Binding-site contacts:
Ligand atom C2 contacts residue THR85 of chain 1.B at 4.1 Å.
Ligand atom O6 contacts residue PHE173 of chain 1.B at 3.1 Å.
Ligand atom C4 contacts residue THR85 of chain 1.B at 4.4 Å.
Ligand atom O5 contacts residue ASN175 of chain 1.B at 2.3 Å (h-bond).
Ligand atom O5 contacts residue THR85 of chain 1.B at 4.1 Å.
Ligand atom C5 contacts residue GLU174 of chain 1.B at 4.3 Å.
Ligand atom C6 contacts residue THR85 of chain 1.B at 4.2 Å.
Ligand atom C2 contacts residue ASN175 of chain 1.B at 2.5 Å.
Ligand atom O7 contacts residue ASN175 of chain 1.B at 3.7 Å.
Ligand atom C6 contacts residue GLU174 of chain 1.B at 4.1 Å.
Ligand atom O5 contacts residue GLU174 of chain 1.B at 3.2 Å (salt-bridge).
Ligand atom N2 contacts residue PRO86 of chain 1.B at 4.3 Å.
Ligand atom C7 contacts residue ASN175 of chain 1.B at 3.5 Å.
Ligand atom C3 contacts residue ASN175 of chain 1.B at 3.8 Å.
Ligand atom C8 contacts residue PRO86 of chain 1.B at 4.2 Å (hydrophobic).
Ligand atom C5 contacts residue THR85 of chain 1.B at 3.6 Å.
Ligand atom C1 contacts residue ASN175 of chain 1.B at 1.4 Å.
Ligand atom C1 contacts residue THR85 of chain 1.B at 3.8 Å.
Ligand atom O6 contacts residue THR85 of chain 1.B at 4.1 Å.
Ligand atom C8 contacts residue GLU87 of chain 1.B at 3.4 Å.
Ligand atom C4 contacts residue ASN175 of chain 1.B at 4.2 Å.
Ligand atom N2 contacts residue THR85 of chain 1.B at 4.0 Å.
Ligand atom O6 contacts residue GLU174 of chain 1.B at 3.4 Å (salt-bridge).
Ligand atom C1 contacts residue GLU174 of chain 1.B at 3.9 Å.
Ligand atom C3 contacts residue THR85 of chain 1.B at 3.7 Å.
Ligand atom N2 contacts residue ASN175 of chain 1.B at 3.0 Å (h-bond).
Ligand atom C8 contacts residue PHE173 of chain 1.B at 4.0 Å (hydrophobic).
Ligand atom C6 contacts residue PHE173 of chain 1.B at 4.2 Å (hydrophobic).
Ligand atom C5 contacts residue ASN175 of chain 1.B at 3.6 Å.

A small-molecule ligand and the protein it binds are described below.
Small molecule (SMILES): CC(=O)N[C@H]1[C@H](O[C@H]2[C@H](O)[C@@H](NC(C)=O)CO[C@@H]2CO)O[C@H](CO)[C@@H](O)[C@@H]1O

Sequence of chain 1.B:
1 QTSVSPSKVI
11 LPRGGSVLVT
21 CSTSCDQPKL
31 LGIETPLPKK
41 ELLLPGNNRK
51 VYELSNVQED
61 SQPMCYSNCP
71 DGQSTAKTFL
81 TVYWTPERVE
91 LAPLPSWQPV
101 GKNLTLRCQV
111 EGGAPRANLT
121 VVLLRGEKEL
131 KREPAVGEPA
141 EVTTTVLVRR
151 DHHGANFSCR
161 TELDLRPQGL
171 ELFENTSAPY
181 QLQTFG